The small molecule below binds the protein below.
Small molecule (SMILES): N[C@@H](Cc1cc(I)c(Oc2ccc(O)c(I)c2)c(I)c1)C(=O)O

Sequence of chain 1.A:
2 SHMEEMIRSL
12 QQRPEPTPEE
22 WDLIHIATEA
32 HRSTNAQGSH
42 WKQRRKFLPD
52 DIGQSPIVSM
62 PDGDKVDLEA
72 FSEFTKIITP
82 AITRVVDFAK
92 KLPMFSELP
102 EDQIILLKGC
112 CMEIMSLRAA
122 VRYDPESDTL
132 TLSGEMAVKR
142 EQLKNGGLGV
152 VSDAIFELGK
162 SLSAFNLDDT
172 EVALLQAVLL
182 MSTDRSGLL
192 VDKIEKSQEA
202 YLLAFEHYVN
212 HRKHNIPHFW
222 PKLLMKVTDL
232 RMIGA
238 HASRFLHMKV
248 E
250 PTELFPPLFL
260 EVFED

Binding-site contacts:
Ligand atom I1 contacts residue ILE78 of chain 1.A at 3.9 Å.
Ligand atom CA contacts residue MET116 of chain 1.A at 3.4 Å (hydrophobic).
Ligand atom O1 contacts residue MET245 of chain 1.A at 3.9 Å.
Ligand atom C contacts residue SER134 of chain 1.A at 3.8 Å.
Ligand atom OXT contacts residue SER134 of chain 1.A at 3.4 Å (h-bond).
Ligand atom C contacts residue ARG119 of chain 1.A at 3.5 Å.
Ligand atom O contacts residue ARG119 of chain 1.A at 3.6 Å.
Ligand atom C7 contacts residue LEU133 of chain 1.A at 3.9 Å (hydrophobic).
Ligand atom N contacts residue MET116 of chain 1.A at 4.0 Å.
Ligand atom I1 contacts residue ILE79 of chain 1.A at 3.9 Å.
Ligand atom C9 contacts residue LEU133 of chain 1.A at 3.8 Å (hydrophobic).
Ligand atom C12 contacts residue MET113 of chain 1.A at 3.9 Å (hydrophobic).
Ligand atom C contacts residue ARG85 of chain 1.A at 3.7 Å.
Ligand atom I2 contacts residue PHE72 of chain 1.A at 3.9 Å.
Ligand atom C12 contacts residue ILE79 of chain 1.A at 3.8 Å (hydrophobic).
Ligand atom I1 contacts residue PHE75 of chain 1.A at 3.1 Å.
Ligand atom C8 contacts residue LEU149 of chain 1.A at 3.6 Å (hydrophobic).
Ligand atom N contacts residue SER134 of chain 1.A at 3.0 Å (h-bond).
Ligand atom I3 contacts residue ILE156 of chain 1.A at 3.6 Å.
Ligand atom N contacts residue LEU133 of chain 1.A at 3.4 Å.
Ligand atom O contacts residue ARG85 of chain 1.A at 3.2 Å (salt-bridge).
Ligand atom I2 contacts residue GLY147 of chain 1.A at 3.6 Å.
Ligand atom N contacts residue ALA120 of chain 1.A at 3.9 Å.
Ligand atom O2 contacts residue LEU133 of chain 1.A at 4.0 Å.
Ligand atom C13 contacts residue ALA82 of chain 1.A at 3.7 Å (hydrophobic).
Ligand atom O1 contacts residue PHE258 of chain 1.A at 3.3 Å.
Ligand atom OXT contacts residue ARG85 of chain 1.A at 3.8 Å.
Ligand atom O1 contacts residue LEU149 of chain 1.A at 3.9 Å.
Ligand atom C10 contacts residue ILE79 of chain 1.A at 3.7 Å (hydrophobic).
Ligand atom C10 contacts residue HIS238 of chain 1.A at 3.5 Å.
Ligand atom C13 contacts residue SER134 of chain 1.A at 3.9 Å.
Ligand atom C10 contacts residue MET113 of chain 1.A at 3.8 Å (hydrophobic).
Ligand atom OXT contacts residue ARG119 of chain 1.A at 3.6 Å.
Ligand atom N contacts residue THR132 of chain 1.A at 3.6 Å (h-bond).
Ligand atom O1 contacts residue HIS238 of chain 1.A at 2.8 Å (h-bond).
Ligand atom C10 contacts residue LEU149 of chain 1.A at 4.0 Å (hydrophobic).
Ligand atom C8 contacts residue HIS238 of chain 1.A at 3.5 Å.
Ligand atom C11 contacts residue MET116 of chain 1.A at 3.5 Å (hydrophobic).
Ligand atom CA contacts residue SER134 of chain 1.A at 3.8 Å.
Ligand atom C6 contacts residue LEU149 of chain 1.A at 3.7 Å (hydrophobic).